The small molecule below binds the protein below.
Small molecule (SMILES): O[C@@H]1[C@@H](O)[C@@H](O)CO[C@H]1O

Sequence of chain 1.B:
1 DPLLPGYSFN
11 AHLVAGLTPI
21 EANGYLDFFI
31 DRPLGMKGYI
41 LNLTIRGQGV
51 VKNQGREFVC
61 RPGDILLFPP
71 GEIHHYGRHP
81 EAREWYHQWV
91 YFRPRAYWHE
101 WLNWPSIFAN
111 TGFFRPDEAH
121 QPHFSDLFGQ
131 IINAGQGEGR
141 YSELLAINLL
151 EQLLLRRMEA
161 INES

Binding-site contacts:
Ligand atom O4 contacts residue ILE40 of chain 1.B at 3.5 Å.
Ligand atom O1 contacts residue PRO2 of chain 1.B at 2.6 Å (h-bond).
Ligand atom C4 contacts residue ILE40 of chain 1.B at 3.6 Å (hydrophobic).
Ligand atom C1 contacts residue ARG32 of chain 1.B at 3.8 Å.
Ligand atom O2 contacts residue HIS87 of chain 1.B at 3.7 Å.
Ligand atom O2 contacts residue TRP89 of chain 1.B at 4.2 Å.
Ligand atom C1 contacts residue PRO2 of chain 1.B at 3.2 Å (hydrophobic).
Ligand atom O3 contacts residue HIS87 of chain 1.B at 2.7 Å (h-bond).
Ligand atom O5 contacts residue ARG32 of chain 1.B at 2.9 Å (salt-bridge).
Ligand atom O3 contacts residue TRP89 of chain 1.B at 4.0 Å.
Ligand atom C5 contacts residue ARG32 of chain 1.B at 3.8 Å.
Ligand atom C5 contacts residue ILE40 of chain 1.B at 3.8 Å (hydrophobic).
Ligand atom O1 contacts residue LEU4 of chain 1.B at 4.1 Å.
Ligand atom O4 contacts residue ILE30 of chain 1.B at 4.3 Å.
Ligand atom O1 contacts residue ARG32 of chain 1.B at 3.6 Å.
Ligand atom O4 contacts residue ARG32 of chain 1.B at 2.8 Å (salt-bridge).
Ligand atom C2 contacts residue THR18 of chain 1.B at 3.8 Å.
Ligand atom C2 contacts residue HIS87 of chain 1.B at 4.3 Å.
Ligand atom C2 contacts residue ARG32 of chain 1.B at 4.2 Å.
Ligand atom O4 contacts residue TYR76 of chain 1.B at 2.8 Å (h-bond).
Ligand atom O2 contacts residue THR18 of chain 1.B at 2.7 Å (h-bond).
Ligand atom C1 contacts residue TRP89 of chain 1.B at 4.2 Å (hydrophobic).
Ligand atom C5 contacts residue TRP89 of chain 1.B at 3.7 Å (hydrophobic).
Ligand atom O5 contacts residue PRO2 of chain 1.B at 3.5 Å (h-bond).
Ligand atom O5 contacts residue PHE9 of chain 1.B at 3.4 Å.
Ligand atom C2 contacts residue ILE30 of chain 1.B at 4.3 Å (hydrophobic).
Ligand atom C2 contacts residue TRP89 of chain 1.B at 4.3 Å (hydrophobic).
Ligand atom C5 contacts residue PHE9 of chain 1.B at 3.6 Å (hydrophobic).
Ligand atom O1 contacts residue LEU3 of chain 1.B at 3.5 Å.
Ligand atom O3 contacts residue THR18 of chain 1.B at 4.2 Å.
Ligand atom O3 contacts residue ILE30 of chain 1.B at 4.2 Å.
Ligand atom C3 contacts residue THR18 of chain 1.B at 3.9 Å.
Ligand atom C3 contacts residue HIS87 of chain 1.B at 3.7 Å.
Ligand atom C4 contacts residue ARG32 of chain 1.B at 3.9 Å.
Ligand atom C4 contacts residue TRP89 of chain 1.B at 3.9 Å (hydrophobic).
Ligand atom C1 contacts residue LEU3 of chain 1.B at 4.2 Å (hydrophobic).
Ligand atom O3 contacts residue TYR76 of chain 1.B at 3.6 Å.
Ligand atom C4 contacts residue TYR76 of chain 1.B at 3.9 Å (hydrophobic).
Ligand atom C3 contacts residue TRP89 of chain 1.B at 3.6 Å (hydrophobic).
Ligand atom C1 contacts residue THR18 of chain 1.B at 4.3 Å.